This protein binds this small molecule.
Small molecule (SMILES): CC(=O)N[C@H]1[C@H](O[C@H]2[C@H](O)[C@@H](NC(C)=O)CO[C@@H]2CO)O[C@H](CO)[C@@H](O)[C@@H]1O

Binding-site contacts:
Ligand atom C6 contacts residue ALA686 of chain 1.A at 4.3 Å (hydrophobic).
Ligand atom C3 contacts residue ASN1054 of chain 1.A at 3.8 Å.
Ligand atom C2 contacts residue ASN1054 of chain 1.A at 2.5 Å.
Ligand atom O7 contacts residue ALA686 of chain 1.A at 3.1 Å (h-bond).
Ligand atom O7 contacts residue SER684 of chain 1.A at 2.9 Å (h-bond).
Ligand atom O6 contacts residue ALA686 of chain 1.A at 3.6 Å.
Ligand atom C8 contacts residue LYS1053 of chain 1.A at 4.3 Å.
Ligand atom C5 contacts residue ALA686 of chain 1.A at 3.8 Å (hydrophobic).
Ligand atom C4 contacts residue ALA686 of chain 1.A at 4.2 Å (hydrophobic).
Ligand atom C5 contacts residue ASN1054 of chain 1.A at 3.7 Å.
Ligand atom O5 contacts residue ASN1054 of chain 1.A at 2.4 Å (h-bond).
Ligand atom N2 contacts residue ASN1054 of chain 1.A at 2.9 Å (h-bond).
Ligand atom C7 contacts residue VAL685 of chain 1.A at 4.2 Å (hydrophobic).
Ligand atom O7 contacts residue ASN1054 of chain 1.A at 3.4 Å (h-bond).
Ligand atom C8 contacts residue GLU1052 of chain 1.A at 3.5 Å.
Ligand atom C8 contacts residue SER684 of chain 1.A at 3.4 Å.
Ligand atom O4 contacts residue ALA686 of chain 1.A at 3.7 Å.
Ligand atom C7 contacts residue ASN1054 of chain 1.A at 3.4 Å.
Ligand atom C8 contacts residue VAL685 of chain 1.A at 4.1 Å (hydrophobic).
Ligand atom C1 contacts residue ASN1054 of chain 1.A at 1.4 Å.
Ligand atom C7 contacts residue SER684 of chain 1.A at 3.5 Å.
Ligand atom C4 contacts residue ASN1054 of chain 1.A at 4.2 Å.
Ligand atom C7 contacts residue ALA686 of chain 1.A at 3.8 Å (hydrophobic).
Ligand atom C8 contacts residue ASN1054 of chain 1.A at 4.0 Å.
Ligand atom C8 contacts residue ALA686 of chain 1.A at 3.8 Å (hydrophobic).
Ligand atom O7 contacts residue VAL685 of chain 1.A at 3.6 Å.

Sequence of chain 1.A:
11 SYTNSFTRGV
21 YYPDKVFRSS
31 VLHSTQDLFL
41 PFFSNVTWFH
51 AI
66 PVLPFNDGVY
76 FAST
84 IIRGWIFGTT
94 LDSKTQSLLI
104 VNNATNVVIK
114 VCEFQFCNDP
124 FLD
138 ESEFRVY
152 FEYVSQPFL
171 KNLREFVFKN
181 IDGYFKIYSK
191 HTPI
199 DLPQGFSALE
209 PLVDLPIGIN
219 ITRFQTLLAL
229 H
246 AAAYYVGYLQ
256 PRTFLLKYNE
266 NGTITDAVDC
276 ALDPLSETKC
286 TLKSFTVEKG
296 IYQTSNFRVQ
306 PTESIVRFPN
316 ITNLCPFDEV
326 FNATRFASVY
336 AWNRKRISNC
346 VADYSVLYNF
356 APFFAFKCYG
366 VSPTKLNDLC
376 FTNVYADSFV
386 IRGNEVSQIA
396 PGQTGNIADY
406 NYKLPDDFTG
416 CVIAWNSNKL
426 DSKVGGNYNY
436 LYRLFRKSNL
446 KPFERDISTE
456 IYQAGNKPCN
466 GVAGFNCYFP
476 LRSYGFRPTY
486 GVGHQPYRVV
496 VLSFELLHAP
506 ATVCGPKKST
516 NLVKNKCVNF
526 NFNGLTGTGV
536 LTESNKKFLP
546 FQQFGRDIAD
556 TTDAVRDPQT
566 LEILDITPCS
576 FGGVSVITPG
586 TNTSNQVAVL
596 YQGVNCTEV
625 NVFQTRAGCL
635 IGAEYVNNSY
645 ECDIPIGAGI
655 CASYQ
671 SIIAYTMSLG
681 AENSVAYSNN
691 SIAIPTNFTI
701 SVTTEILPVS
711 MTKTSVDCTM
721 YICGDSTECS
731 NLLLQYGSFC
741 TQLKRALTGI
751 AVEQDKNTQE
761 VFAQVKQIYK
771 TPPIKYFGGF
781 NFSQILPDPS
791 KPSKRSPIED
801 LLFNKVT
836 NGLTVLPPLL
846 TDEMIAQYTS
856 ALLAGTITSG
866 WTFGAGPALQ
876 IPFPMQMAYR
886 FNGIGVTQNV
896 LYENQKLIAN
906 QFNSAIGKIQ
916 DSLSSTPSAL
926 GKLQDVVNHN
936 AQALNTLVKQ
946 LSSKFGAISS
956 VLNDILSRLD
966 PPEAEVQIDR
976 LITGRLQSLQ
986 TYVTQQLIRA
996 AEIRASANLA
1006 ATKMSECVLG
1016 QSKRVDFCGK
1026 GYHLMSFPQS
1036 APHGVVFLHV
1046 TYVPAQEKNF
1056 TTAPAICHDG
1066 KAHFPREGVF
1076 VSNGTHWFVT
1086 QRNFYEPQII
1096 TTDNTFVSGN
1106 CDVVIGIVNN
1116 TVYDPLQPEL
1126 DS